Binding-site contacts:
Ligand atom P2 contacts residue THR445 of chain 1.D at 3.5 Å.
Ligand atom O4 contacts residue GLY531 of chain 1.D at 2.6 Å (h-bond).
Ligand atom P2 contacts residue SER532 of chain 1.D at 3.6 Å.
Ligand atom O4 contacts residue TYR534 of chain 1.D at 2.7 Å (h-bond).
Ligand atom O6P contacts residue THR445 of chain 1.D at 2.5 Å (h-bond).
Ligand atom O4 contacts residue GLY533 of chain 1.D at 3.5 Å (h-bond).
Ligand atom C6 contacts residue LEU444 of chain 1.D at 3.7 Å (hydrophobic).
Ligand atom O6 contacts residue SER532 of chain 1.D at 3.4 Å.
Ligand atom O6 contacts residue THR445 of chain 1.D at 3.8 Å.
Ligand atom O6P contacts residue ARG449 of chain 1.D at 3.8 Å.
Ligand atom P2 contacts residue THR446 of chain 1.D at 3.7 Å.
Ligand atom C4 contacts residue THR535 of chain 1.D at 3.7 Å.
Ligand atom O4P contacts residue SER532 of chain 1.D at 3.5 Å.
Ligand atom P2 contacts residue SER450 of chain 1.D at 3.8 Å.
Ligand atom O3 contacts residue ARG529 of chain 1.D at 3.3 Å (salt-bridge).
Ligand atom C6 contacts residue THR535 of chain 1.D at 3.4 Å.
Ligand atom O5 contacts residue LEU444 of chain 1.D at 3.7 Å.
Ligand atom O3P contacts residue PRO530 of chain 1.D at 3.6 Å.
Ligand atom C1 contacts residue GLY531 of chain 1.D at 3.7 Å.
Ligand atom C4 contacts residue GLY531 of chain 1.D at 3.4 Å.
Ligand atom O4 contacts residue SER532 of chain 1.D at 3.7 Å.
Ligand atom O3P contacts residue GLY531 of chain 1.D at 2.8 Å (h-bond).
Ligand atom O1P contacts residue ARG502 of chain 1.D at 2.7 Å (salt-bridge).
Ligand atom O4P contacts residue GLY533 of chain 1.D at 3.0 Å (h-bond).
Ligand atom C5 contacts residue GLY531 of chain 1.D at 3.6 Å.
Ligand atom O4 contacts residue THR535 of chain 1.D at 3.4 Å (h-bond).
Ligand atom C3 contacts residue ARG529 of chain 1.D at 3.3 Å.
Ligand atom O3 contacts residue GLY527 of chain 1.D at 3.0 Å.
Ligand atom P1 contacts residue ARG502 of chain 1.D at 3.4 Å.
Ligand atom O2P contacts residue ARG502 of chain 1.D at 2.6 Å (salt-bridge).
Ligand atom O6P contacts residue SER450 of chain 1.D at 2.8 Å (h-bond).
Ligand atom O1 contacts residue ARG502 of chain 1.D at 3.6 Å (salt-bridge).
Ligand atom O5P contacts residue THR446 of chain 1.D at 3.3 Å (h-bond).
Ligand atom O6 contacts residue THR446 of chain 1.D at 3.2 Å (h-bond).
Ligand atom O5P contacts residue THR445 of chain 1.D at 3.5 Å (h-bond).
Ligand atom C3 contacts residue GLY531 of chain 1.D at 3.5 Å.
Ligand atom O4P contacts residue SER450 of chain 1.D at 3.8 Å.
Ligand atom O5P contacts residue SER532 of chain 1.D at 3.2 Å.
Ligand atom O1P contacts residue TRP495 of chain 1.D at 3.0 Å (h-bond).
Ligand atom O5P contacts residue THR447 of chain 1.D at 2.8 Å (h-bond).

Sequence of chain 1.D:
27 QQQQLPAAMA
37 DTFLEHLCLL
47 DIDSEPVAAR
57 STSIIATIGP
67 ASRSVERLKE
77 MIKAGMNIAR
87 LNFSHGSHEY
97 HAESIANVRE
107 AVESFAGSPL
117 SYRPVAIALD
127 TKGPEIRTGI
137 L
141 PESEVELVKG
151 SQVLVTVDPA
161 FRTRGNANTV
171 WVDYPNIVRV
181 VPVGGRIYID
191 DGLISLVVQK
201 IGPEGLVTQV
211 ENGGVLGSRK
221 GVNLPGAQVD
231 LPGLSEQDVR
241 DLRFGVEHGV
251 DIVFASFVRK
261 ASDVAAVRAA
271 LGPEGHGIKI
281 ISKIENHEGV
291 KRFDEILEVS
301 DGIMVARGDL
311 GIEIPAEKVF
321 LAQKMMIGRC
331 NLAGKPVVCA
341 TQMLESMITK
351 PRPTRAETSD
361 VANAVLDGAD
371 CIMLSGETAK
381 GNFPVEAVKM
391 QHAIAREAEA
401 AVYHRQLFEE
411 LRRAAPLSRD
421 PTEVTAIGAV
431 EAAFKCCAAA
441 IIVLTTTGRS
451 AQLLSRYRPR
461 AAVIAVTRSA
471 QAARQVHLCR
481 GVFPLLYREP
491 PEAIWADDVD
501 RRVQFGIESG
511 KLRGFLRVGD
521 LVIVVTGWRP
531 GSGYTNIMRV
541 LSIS

A protein and the small-molecule ligand that binds it are described below.
Small molecule (SMILES): O=P(O)(O)OC[C@H]1O[C@](O)(COP(=O)(O)O)[C@@H](O)[C@@H]1O